The protein below binds the small molecule below.
Small molecule (SMILES): OC[C@H]1O[C@@](CO)(O[C@H]2O[C@H](CO)[C@@H](O)[C@H](O)[C@H]2O)[C@@H](O)[C@@H]1O

Sequence of chain 1.B:
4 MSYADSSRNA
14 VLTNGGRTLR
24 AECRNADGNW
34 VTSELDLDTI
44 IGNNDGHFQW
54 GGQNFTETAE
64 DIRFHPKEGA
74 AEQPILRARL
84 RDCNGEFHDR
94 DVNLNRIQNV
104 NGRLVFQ

Binding-site contacts:
Ligand atom C3 contacts residue ASN46 of chain 1.B at 3.7 Å.
Ligand atom O3 contacts residue ASN46 of chain 1.B at 2.8 Å (h-bond).
Ligand atom O3 contacts residue ASN47 of chain 1.B at 3.3 Å.
Ligand atom C3 contacts residue DTT1 of chain 1.H at 3.8 Å.
Ligand atom O1 contacts residue DTT1 of chain 1.H at 4.0 Å.
Ligand atom O6 contacts residue ARG84 of chain 1.B at 3.0 Å (salt-bridge).
Ligand atom C4 contacts residue ASN46 of chain 1.B at 3.8 Å.
Ligand atom O4 contacts residue ASN57 of chain 1.B at 3.8 Å.
Ligand atom O4 contacts residue ARG84 of chain 1.B at 2.5 Å (salt-bridge).
Ligand atom C6 contacts residue ARG84 of chain 1.B at 3.2 Å.
Ligand atom O6 contacts residue THR61 of chain 1.B at 4.0 Å.
Ligand atom C6 contacts residue GLU60 of chain 1.B at 3.7 Å.
Ligand atom C6 contacts residue ASN57 of chain 1.B at 3.2 Å.
Ligand atom O4 contacts residue ASN46 of chain 1.B at 2.9 Å (h-bond).
Ligand atom C5 contacts residue ARG84 of chain 1.B at 3.6 Å.
Ligand atom O3 contacts residue GLN56 of chain 1.B at 3.7 Å.
Ligand atom O4 contacts residue ASP48 of chain 1.B at 3.2 Å.
Ligand atom C4 contacts residue ASP48 of chain 1.B at 3.8 Å.
Ligand atom O4 contacts residue CYS86 of chain 1.B at 3.4 Å (h-bond).
Ligand atom O4 contacts residue GLY45 of chain 1.B at 3.8 Å.
Ligand atom O5 contacts residue GLU60 of chain 1.B at 4.1 Å.
Ligand atom C1 contacts residue DTT1 of chain 1.H at 3.4 Å.
Ligand atom C3 contacts residue CYS86 of chain 1.B at 4.1 Å (hydrophobic).
Ligand atom C5 contacts residue ASN46 of chain 1.B at 3.6 Å.
Ligand atom O6 contacts residue GLU60 of chain 1.B at 4.0 Å.
Ligand atom C3 contacts residue ASN46 of chain 1.B at 3.7 Å.
Ligand atom C3 contacts residue ASP48 of chain 1.B at 3.5 Å.
Ligand atom C6 contacts residue ASN46 of chain 1.B at 3.7 Å.
Ligand atom O4 contacts residue GLY49 of chain 1.B at 3.3 Å (h-bond).
Ligand atom O3 contacts residue ASP48 of chain 1.B at 2.8 Å (salt-bridge).
Ligand atom O4 contacts residue PHE58 of chain 1.B at 4.1 Å.
Ligand atom O6 contacts residue ASN46 of chain 1.B at 3.0 Å (h-bond).
Ligand atom O4 contacts residue GLN56 of chain 1.B at 2.7 Å (h-bond).
Ligand atom O2 contacts residue ASN46 of chain 1.B at 3.3 Å (h-bond).
Ligand atom O4 contacts residue ASN46 of chain 1.B at 3.9 Å.
Ligand atom O4 contacts residue ASP85 of chain 1.B at 3.2 Å.
Ligand atom C4 contacts residue ASN46 of chain 1.B at 3.8 Å.
Ligand atom C4 contacts residue GLN56 of chain 1.B at 3.5 Å.
Ligand atom C4 contacts residue ARG84 of chain 1.B at 3.2 Å.
Ligand atom C6 contacts residue ASN46 of chain 1.B at 3.8 Å.